Sequence of chain 7.A:
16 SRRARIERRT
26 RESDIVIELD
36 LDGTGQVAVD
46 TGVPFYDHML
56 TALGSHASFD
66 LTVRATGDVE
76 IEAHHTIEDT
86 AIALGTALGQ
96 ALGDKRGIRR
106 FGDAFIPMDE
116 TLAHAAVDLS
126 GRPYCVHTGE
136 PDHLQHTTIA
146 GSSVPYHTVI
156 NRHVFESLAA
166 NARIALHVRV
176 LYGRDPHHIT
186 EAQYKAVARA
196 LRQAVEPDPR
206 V

A small-molecule ligand and the protein it binds are described below.
Small molecule (SMILES): O=P(O)(O)OC[C@@H](O)[C@@H](O)c1cnc[nH]1

Sequence of chain 10.A:
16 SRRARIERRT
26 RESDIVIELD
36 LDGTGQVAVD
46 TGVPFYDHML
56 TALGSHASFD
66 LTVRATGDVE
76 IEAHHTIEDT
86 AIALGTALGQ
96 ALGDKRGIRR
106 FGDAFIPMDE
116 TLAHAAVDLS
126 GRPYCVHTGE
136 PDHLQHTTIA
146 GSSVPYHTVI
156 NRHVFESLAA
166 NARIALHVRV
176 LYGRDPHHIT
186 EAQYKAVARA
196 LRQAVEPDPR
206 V

Binding-site contacts:
Ligand atom N1 contacts residue GLU83 of chain 17.A at 3.1 Å (salt-bridge).
Ligand atom OP1 contacts residue LYS190 of chain 10.A at 3.7 Å.
Ligand atom N2 contacts residue MET113 of chain 10.A at 3.6 Å.
Ligand atom C4 contacts residue MET113 of chain 10.A at 3.6 Å (hydrophobic).
Ligand atom OP6 contacts residue ARG127 of chain 7.A at 3.1 Å (salt-bridge).
Ligand atom C6 contacts residue MN1 of chain 17.C at 3.0 Å.
Ligand atom C6 contacts residue HIS79 of chain 17.A at 3.0 Å.
Ligand atom C6 contacts residue MET113 of chain 10.A at 3.5 Å (hydrophobic).
Ligand atom OP5 contacts residue LYS190 of chain 10.A at 2.8 Å (salt-bridge).
Ligand atom O3 contacts residue MN1 of chain 10.D at 2.5 Å.
Ligand atom O3 contacts residue HIS53 of chain 10.A at 3.4 Å (h-bond).
Ligand atom C3 contacts residue HIS80 of chain 17.A at 3.2 Å.
Ligand atom N1 contacts residue MN1 of chain 17.C at 2.2 Å.
Ligand atom O3 contacts residue GLU186 of chain 10.A at 2.7 Å (salt-bridge).
Ligand atom P contacts residue LYS190 of chain 10.A at 3.5 Å.
Ligand atom C5 contacts residue MET113 of chain 10.A at 3.5 Å (hydrophobic).
Ligand atom N2 contacts residue HIS182 of chain 10.A at 3.2 Å (h-bond).
Ligand atom C5 contacts residue GLU83 of chain 17.A at 3.4 Å.
Ligand atom N1 contacts residue MET113 of chain 10.A at 3.5 Å.
Ligand atom C3 contacts residue GLU27 of chain 17.A at 3.6 Å.
Ligand atom C3 contacts residue MN1 of chain 10.D at 3.0 Å.
Ligand atom OP5 contacts residue ARG105 of chain 7.A at 3.1 Å (salt-bridge).
Ligand atom O3 contacts residue HIS80 of chain 17.A at 3.3 Å (h-bond).
Ligand atom C6 contacts residue HIS183 of chain 10.A at 3.5 Å.
Ligand atom C6 contacts residue HIS182 of chain 10.A at 3.6 Å.
Ligand atom C4 contacts residue HIS80 of chain 17.A at 3.2 Å.
Ligand atom OP6 contacts residue ARG105 of chain 7.A at 3.3 Å (salt-bridge).
Ligand atom O2 contacts residue GLU27 of chain 17.A at 3.1 Å (salt-bridge).
Ligand atom N1 contacts residue HIS79 of chain 17.A at 3.2 Å (h-bond).
Ligand atom N1 contacts residue HIS183 of chain 10.A at 3.3 Å (h-bond).
Ligand atom C4 contacts residue MN1 of chain 10.D at 2.8 Å.
Ligand atom P contacts residue ARG105 of chain 7.A at 3.6 Å.
Ligand atom C6 contacts residue MN1 of chain 10.D at 3.4 Å.
Ligand atom C2 contacts residue GLU27 of chain 17.A at 3.5 Å.
Ligand atom C1 contacts residue GLU27 of chain 17.A at 3.1 Å.
Ligand atom C5 contacts residue MN1 of chain 17.C at 3.3 Å.
Ligand atom N2 contacts residue MN1 of chain 10.D at 2.1 Å.
Ligand atom N2 contacts residue HIS80 of chain 17.A at 2.9 Å (h-bond).
Ligand atom N2 contacts residue GLU186 of chain 10.A at 3.1 Å (salt-bridge).
Ligand atom OP6 contacts residue LYS190 of chain 10.A at 3.4 Å (salt-bridge).

Sequence of chain 17.A:
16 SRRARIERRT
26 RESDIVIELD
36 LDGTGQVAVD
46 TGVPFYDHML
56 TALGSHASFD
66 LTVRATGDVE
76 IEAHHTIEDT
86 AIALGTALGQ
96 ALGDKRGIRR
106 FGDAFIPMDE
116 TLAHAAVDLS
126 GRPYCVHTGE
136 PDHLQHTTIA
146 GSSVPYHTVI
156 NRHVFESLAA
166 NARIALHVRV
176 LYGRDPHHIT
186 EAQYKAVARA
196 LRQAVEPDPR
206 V